Binding-site contacts:
Ligand atom C2 contacts residue LEU347 of chain 1.A at 3.9 Å (hydrophobic).
Ligand atom C8 contacts residue ASN349 of chain 1.A at 4.0 Å.
Ligand atom N2 contacts residue ASN349 of chain 1.A at 2.9 Å (h-bond).
Ligand atom O7 contacts residue ASN349 of chain 1.A at 3.1 Å (h-bond).
Ligand atom C4 contacts residue ASN349 of chain 1.A at 4.2 Å.
Ligand atom C7 contacts residue ASN349 of chain 1.A at 3.2 Å.
Ligand atom N2 contacts residue GLY348 of chain 1.A at 4.4 Å.
Ligand atom N2 contacts residue LEU347 of chain 1.A at 3.1 Å (h-bond).
Ligand atom C1 contacts residue ASN349 of chain 1.A at 1.4 Å.
Ligand atom C7 contacts residue LEU347 of chain 1.A at 4.0 Å (hydrophobic).
Ligand atom O6 contacts residue LEU347 of chain 1.A at 4.0 Å.
Ligand atom C2 contacts residue ASP345 of chain 1.A at 4.1 Å.
Ligand atom C5 contacts residue ASN349 of chain 1.A at 3.6 Å.
Ligand atom C3 contacts residue ASN349 of chain 1.A at 3.8 Å.
Ligand atom O5 contacts residue LEU439 of chain 1.A at 4.0 Å.
Ligand atom C1 contacts residue ASP345 of chain 1.A at 3.7 Å.
Ligand atom C8 contacts residue GLY348 of chain 1.A at 4.0 Å.
Ligand atom O5 contacts residue ASP345 of chain 1.A at 3.7 Å.
Ligand atom C1 contacts residue LEU439 of chain 1.A at 4.1 Å (hydrophobic).
Ligand atom C2 contacts residue ASN349 of chain 1.A at 2.4 Å.
Ligand atom O5 contacts residue ASN349 of chain 1.A at 2.4 Å (h-bond).
Ligand atom C8 contacts residue LEU347 of chain 1.A at 3.9 Å (hydrophobic).
Ligand atom O3 contacts residue LEU347 of chain 1.A at 4.5 Å.

This small molecule binds to this protein.
Small molecule (SMILES): CC(=O)N[C@H]1[C@H](O[C@H]2[C@H](O)[C@@H](NC(C)=O)CO[C@@H]2CO)O[C@H](CO)[C@@H](O)[C@@H]1O

Sequence of chain 1.A:
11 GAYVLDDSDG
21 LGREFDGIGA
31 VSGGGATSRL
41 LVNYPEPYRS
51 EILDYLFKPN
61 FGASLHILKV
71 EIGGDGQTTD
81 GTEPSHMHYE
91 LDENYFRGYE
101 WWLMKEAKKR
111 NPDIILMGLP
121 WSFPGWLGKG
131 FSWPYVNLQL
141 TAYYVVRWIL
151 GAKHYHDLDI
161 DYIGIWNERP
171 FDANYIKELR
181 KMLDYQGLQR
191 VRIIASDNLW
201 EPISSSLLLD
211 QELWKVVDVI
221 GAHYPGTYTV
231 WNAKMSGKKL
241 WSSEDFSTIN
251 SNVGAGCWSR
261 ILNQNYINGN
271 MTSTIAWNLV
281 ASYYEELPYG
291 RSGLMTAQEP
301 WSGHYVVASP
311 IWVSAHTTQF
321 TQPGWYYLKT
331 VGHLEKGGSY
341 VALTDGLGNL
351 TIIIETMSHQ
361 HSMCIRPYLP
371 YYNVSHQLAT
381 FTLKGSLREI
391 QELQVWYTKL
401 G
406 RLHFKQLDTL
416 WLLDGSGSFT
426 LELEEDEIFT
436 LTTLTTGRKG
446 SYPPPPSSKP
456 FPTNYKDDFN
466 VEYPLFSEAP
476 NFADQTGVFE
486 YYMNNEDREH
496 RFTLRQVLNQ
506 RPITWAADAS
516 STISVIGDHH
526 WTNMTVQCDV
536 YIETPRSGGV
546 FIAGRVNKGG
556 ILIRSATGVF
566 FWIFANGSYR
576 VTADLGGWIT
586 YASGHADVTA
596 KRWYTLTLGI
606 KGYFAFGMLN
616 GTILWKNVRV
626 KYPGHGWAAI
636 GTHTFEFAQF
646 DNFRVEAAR